Binding-site contacts:
Ligand atom O2' contacts residue SER59 of chain 1.A at 3.5 Å.
Ligand atom N1 contacts residue VAL82 of chain 1.A at 2.9 Å (h-bond).
Ligand atom O3G contacts residue MG1 of chain 1.C at 1.9 Å.
Ligand atom O3A contacts residue NA1 of chain 1.D at 2.2 Å (h-bond).
Ligand atom O2A contacts residue NA1 of chain 1.D at 3.5 Å (h-bond).
Ligand atom C8 contacts residue SER54 of chain 1.A at 3.1 Å.
Ligand atom N3 contacts residue SER54 of chain 1.A at 3.6 Å (h-bond).
Ligand atom O2' contacts residue LEU52 of chain 1.A at 2.5 Å (h-bond).
Ligand atom PB contacts residue NA1 of chain 1.D at 3.5 Å.
Ligand atom O2A contacts residue MG1 of chain 1.C at 2.5 Å.
Ligand atom PG contacts residue MG1 of chain 1.C at 3.4 Å.
Ligand atom PA contacts residue NA1 of chain 1.D at 2.6 Å.
Ligand atom S1G contacts residue NA1 of chain 1.D at 3.3 Å (h-bond).
Ligand atom O2G contacts residue ALA231 of chain 1.A at 3.2 Å (h-bond).
Ligand atom N1 contacts residue HIS81 of chain 1.A at 3.6 Å.
Ligand atom N3 contacts residue LEU52 of chain 1.A at 3.5 Å.
Ligand atom O2B contacts residue ASP58 of chain 1.A at 3.3 Å (salt-bridge).
Ligand atom N9 contacts residue SER54 of chain 1.A at 3.0 Å (h-bond).
Ligand atom O3A contacts residue ASP58 of chain 1.A at 3.5 Å (salt-bridge).
Ligand atom O1B contacts residue MG1 of chain 1.C at 2.4 Å.
Ligand atom O2B contacts residue SER59 of chain 1.A at 2.9 Å (h-bond).
Ligand atom O2G contacts residue LYS57 of chain 1.A at 3.4 Å (salt-bridge).
Ligand atom N6 contacts residue VAL82 of chain 1.A at 2.7 Å (h-bond).
Ligand atom C2 contacts residue TYR53 of chain 1.A at 3.2 Å (hydrophobic).
Ligand atom C4 contacts residue SER54 of chain 1.A at 3.2 Å.
Ligand atom O1A contacts residue GLU158 of chain 1.A at 3.5 Å (salt-bridge).
Ligand atom C2 contacts residue VAL82 of chain 1.A at 3.6 Å (hydrophobic).
Ligand atom O1A contacts residue NA1 of chain 1.D at 2.2 Å (h-bond).
Ligand atom O3B contacts residue NA1 of chain 1.D at 3.5 Å (h-bond).
Ligand atom N7 contacts residue LYS134 of chain 1.A at 3.1 Å (salt-bridge).
Ligand atom C5 contacts residue SER54 of chain 1.A at 3.4 Å.
Ligand atom O3' contacts residue GLY153 of chain 1.A at 3.0 Å.
Ligand atom N7 contacts residue SER54 of chain 1.A at 3.3 Å (h-bond).
Ligand atom O3B contacts residue ASP58 of chain 1.A at 3.4 Å (salt-bridge).
Ligand atom O3B contacts residue LYS57 of chain 1.A at 3.2 Å (salt-bridge).
Ligand atom C3' contacts residue SER54 of chain 1.A at 3.5 Å.
Ligand atom N3 contacts residue TYR53 of chain 1.A at 3.5 Å.
Ligand atom O3G contacts residue ALA231 of chain 1.A at 3.1 Å (h-bond).
Ligand atom C2' contacts residue SER54 of chain 1.A at 2.9 Å.
Ligand atom O1B contacts residue SER54 of chain 1.A at 3.1 Å (h-bond).

Sequence of chain 1.A:
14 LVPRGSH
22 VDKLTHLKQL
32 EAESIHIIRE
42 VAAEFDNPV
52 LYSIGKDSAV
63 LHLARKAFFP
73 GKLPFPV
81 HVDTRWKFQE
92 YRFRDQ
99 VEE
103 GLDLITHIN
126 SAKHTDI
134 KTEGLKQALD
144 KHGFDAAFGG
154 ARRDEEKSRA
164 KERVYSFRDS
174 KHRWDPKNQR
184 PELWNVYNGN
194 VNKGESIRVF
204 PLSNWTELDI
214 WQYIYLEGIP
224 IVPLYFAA

This protein binds this small molecule.
Small molecule (SMILES): Nc1ncnc2c1ncn2[C@@H]1O[C@H](COP(=O)(O)OP(=O)(O)OP(O)(O)=S)[C@@H](O)[C@H]1O